This protein binds this small molecule.
Small molecule (SMILES): CC(C)CCC[C@@H](C)[C@H]1CC[C@H]2[C@@H]3CC=C4C[C@@H](O)CC[C@]4(C)[C@H]3CC[C@]12C

Binding-site contacts:
Ligand atom C27 contacts residue LEU206 of chain 1.A at 3.7 Å (hydrophobic).
Ligand atom C18 contacts residue GLY213 of chain 1.A at 3.8 Å.
Ligand atom C15 contacts residue GLY213 of chain 1.A at 3.8 Å.
Ligand atom C16 contacts residue GLY213 of chain 1.A at 4.4 Å.
Ligand atom C15 contacts residue LEU210 of chain 1.A at 4.0 Å (hydrophobic).
Ligand atom C7 contacts residue GLY213 of chain 1.A at 3.9 Å.
Ligand atom C24 contacts residue LEU210 of chain 1.A at 4.2 Å (hydrophobic).
Ligand atom C8 contacts residue GLY213 of chain 1.A at 4.0 Å.
Ligand atom C7 contacts residue LEU214 of chain 1.A at 4.5 Å (hydrophobic).
Ligand atom C6 contacts residue GLY213 of chain 1.A at 4.2 Å.
Ligand atom C4 contacts residue GLU217 of chain 1.A at 4.2 Å.
Ligand atom C14 contacts residue GLY213 of chain 1.A at 4.5 Å.
Ligand atom C16 contacts residue ALA209 of chain 1.A at 4.5 Å (hydrophobic).
Ligand atom C25 contacts residue LEU206 of chain 1.A at 4.4 Å (hydrophobic).
Ligand atom C6 contacts residue GLU217 of chain 1.A at 3.9 Å.
Ligand atom C19 contacts residue TRP216 of chain 1.A at 4.4 Å (hydrophobic).
Ligand atom C27 contacts residue ALA209 of chain 1.A at 4.1 Å (hydrophobic).
Ligand atom C27 contacts residue LEU210 of chain 1.A at 4.4 Å (hydrophobic).
Ligand atom C15 contacts residue LEU214 of chain 1.A at 4.2 Å (hydrophobic).
Ligand atom C16 contacts residue LEU210 of chain 1.A at 3.7 Å (hydrophobic).

Sequence of chain 1.A:
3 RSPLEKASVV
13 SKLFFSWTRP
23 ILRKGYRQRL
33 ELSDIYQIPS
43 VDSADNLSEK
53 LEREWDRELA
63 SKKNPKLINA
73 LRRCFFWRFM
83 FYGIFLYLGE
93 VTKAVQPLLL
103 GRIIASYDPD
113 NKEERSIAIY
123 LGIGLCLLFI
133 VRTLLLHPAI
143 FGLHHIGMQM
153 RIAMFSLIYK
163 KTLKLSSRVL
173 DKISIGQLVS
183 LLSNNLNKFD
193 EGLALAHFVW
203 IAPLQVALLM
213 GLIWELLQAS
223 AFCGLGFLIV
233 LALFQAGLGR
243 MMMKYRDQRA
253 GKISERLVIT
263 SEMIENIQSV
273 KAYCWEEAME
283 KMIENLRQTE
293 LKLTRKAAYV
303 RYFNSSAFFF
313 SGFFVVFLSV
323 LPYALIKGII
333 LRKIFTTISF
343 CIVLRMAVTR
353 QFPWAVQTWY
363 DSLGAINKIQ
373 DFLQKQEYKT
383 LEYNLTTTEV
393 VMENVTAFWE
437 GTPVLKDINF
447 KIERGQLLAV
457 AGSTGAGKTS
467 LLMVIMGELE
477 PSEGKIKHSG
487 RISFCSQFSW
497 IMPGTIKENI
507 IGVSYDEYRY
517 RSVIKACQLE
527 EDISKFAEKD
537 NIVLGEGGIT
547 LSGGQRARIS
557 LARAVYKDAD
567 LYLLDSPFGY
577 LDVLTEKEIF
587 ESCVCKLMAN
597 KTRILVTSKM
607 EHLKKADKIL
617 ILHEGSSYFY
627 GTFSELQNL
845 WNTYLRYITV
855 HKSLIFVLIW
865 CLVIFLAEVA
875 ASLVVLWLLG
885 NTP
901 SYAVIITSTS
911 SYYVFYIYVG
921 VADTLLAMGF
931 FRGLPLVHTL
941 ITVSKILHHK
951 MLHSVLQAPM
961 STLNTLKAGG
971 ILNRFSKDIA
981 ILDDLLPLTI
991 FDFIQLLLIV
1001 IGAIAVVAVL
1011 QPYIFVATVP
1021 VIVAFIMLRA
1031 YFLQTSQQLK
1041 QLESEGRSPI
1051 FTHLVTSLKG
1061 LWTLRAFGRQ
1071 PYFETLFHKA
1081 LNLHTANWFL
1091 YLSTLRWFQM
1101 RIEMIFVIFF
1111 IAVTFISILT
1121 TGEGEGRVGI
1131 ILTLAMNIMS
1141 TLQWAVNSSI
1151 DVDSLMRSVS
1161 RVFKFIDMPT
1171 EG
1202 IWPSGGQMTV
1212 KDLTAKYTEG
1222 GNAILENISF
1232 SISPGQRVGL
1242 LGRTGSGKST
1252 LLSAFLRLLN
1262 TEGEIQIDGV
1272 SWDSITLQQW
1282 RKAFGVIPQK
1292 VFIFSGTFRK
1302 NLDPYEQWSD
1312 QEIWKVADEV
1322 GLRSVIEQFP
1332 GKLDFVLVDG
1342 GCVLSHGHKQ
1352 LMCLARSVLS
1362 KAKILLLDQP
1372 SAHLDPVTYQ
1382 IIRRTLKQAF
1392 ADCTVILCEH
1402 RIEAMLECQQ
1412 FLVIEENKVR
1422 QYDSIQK